Sequence of chain 1.D:
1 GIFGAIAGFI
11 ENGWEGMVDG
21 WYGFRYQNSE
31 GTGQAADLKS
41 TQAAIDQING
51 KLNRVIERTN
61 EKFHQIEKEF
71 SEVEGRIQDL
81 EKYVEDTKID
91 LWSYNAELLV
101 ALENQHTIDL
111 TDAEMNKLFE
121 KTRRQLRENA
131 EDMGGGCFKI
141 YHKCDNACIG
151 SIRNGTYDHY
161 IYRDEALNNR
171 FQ

Sequence of chain 1.C:
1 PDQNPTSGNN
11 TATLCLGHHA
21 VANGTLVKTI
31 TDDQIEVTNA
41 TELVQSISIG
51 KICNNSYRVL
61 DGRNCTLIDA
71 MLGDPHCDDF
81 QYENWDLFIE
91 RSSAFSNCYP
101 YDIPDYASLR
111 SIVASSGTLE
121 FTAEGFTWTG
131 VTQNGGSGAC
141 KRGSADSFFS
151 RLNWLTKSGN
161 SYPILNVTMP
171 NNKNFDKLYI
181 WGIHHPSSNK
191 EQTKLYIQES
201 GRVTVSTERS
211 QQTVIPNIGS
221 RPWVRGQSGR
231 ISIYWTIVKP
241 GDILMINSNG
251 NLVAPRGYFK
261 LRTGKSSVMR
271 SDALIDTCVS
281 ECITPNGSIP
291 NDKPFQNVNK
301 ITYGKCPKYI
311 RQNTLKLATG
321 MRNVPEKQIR

This small molecule binds to this protein.
Small molecule (SMILES): CC(=O)N[C@H]1[C@H](O[C@H]2[C@H](O)[C@@H](NC(C)=O)CO[C@@H]2CO)O[C@H](CO)[C@@H](O[C@@H]2O[C@H](CO)[C@@H](O)[C@H](O)[C@@H]2O)[C@@H]1O

Binding-site contacts:
Ligand atom C7 contacts residue ASN286 of chain 1.C at 3.3 Å.
Ligand atom N2 contacts residue ASN286 of chain 1.C at 2.8 Å (h-bond).
Ligand atom C5 contacts residue ASN299 of chain 1.C at 4.2 Å.
Ligand atom C7 contacts residue VAL298 of chain 1.C at 4.4 Å (hydrophobic).
Ligand atom C2 contacts residue VAL298 of chain 1.C at 4.0 Å (hydrophobic).
Ligand atom C8 contacts residue ASN286 of chain 1.C at 3.6 Å.
Ligand atom O7 contacts residue SER46 of chain 1.C at 4.2 Å.
Ligand atom N2 contacts residue VAL298 of chain 1.C at 3.5 Å (h-bond).
Ligand atom C1 contacts residue VAL298 of chain 1.C at 3.7 Å (hydrophobic).
Ligand atom C8 contacts residue GLU69 of chain 1.D at 3.8 Å.
Ligand atom C2 contacts residue ASN286 of chain 1.C at 2.4 Å.
Ligand atom C3 contacts residue VAL298 of chain 1.C at 4.2 Å (hydrophobic).
Ligand atom C1 contacts residue ASN286 of chain 1.C at 1.4 Å.
Ligand atom C5 contacts residue ASN286 of chain 1.C at 3.7 Å.
Ligand atom C8 contacts residue LYS300 of chain 1.C at 4.2 Å.
Ligand atom C4 contacts residue ASN286 of chain 1.C at 4.3 Å.
Ligand atom C1 contacts residue ASN299 of chain 1.C at 4.2 Å.
Ligand atom C3 contacts residue ASN286 of chain 1.C at 3.8 Å.
Ligand atom O7 contacts residue VAL298 of chain 1.C at 4.2 Å.
Ligand atom O5 contacts residue ASN299 of chain 1.C at 4.1 Å.
Ligand atom C6 contacts residue ASN299 of chain 1.C at 4.5 Å.
Ligand atom O5 contacts residue ASN286 of chain 1.C at 2.5 Å (h-bond).
Ligand atom O7 contacts residue ASN286 of chain 1.C at 4.1 Å.